Sequence of chain 1.G:
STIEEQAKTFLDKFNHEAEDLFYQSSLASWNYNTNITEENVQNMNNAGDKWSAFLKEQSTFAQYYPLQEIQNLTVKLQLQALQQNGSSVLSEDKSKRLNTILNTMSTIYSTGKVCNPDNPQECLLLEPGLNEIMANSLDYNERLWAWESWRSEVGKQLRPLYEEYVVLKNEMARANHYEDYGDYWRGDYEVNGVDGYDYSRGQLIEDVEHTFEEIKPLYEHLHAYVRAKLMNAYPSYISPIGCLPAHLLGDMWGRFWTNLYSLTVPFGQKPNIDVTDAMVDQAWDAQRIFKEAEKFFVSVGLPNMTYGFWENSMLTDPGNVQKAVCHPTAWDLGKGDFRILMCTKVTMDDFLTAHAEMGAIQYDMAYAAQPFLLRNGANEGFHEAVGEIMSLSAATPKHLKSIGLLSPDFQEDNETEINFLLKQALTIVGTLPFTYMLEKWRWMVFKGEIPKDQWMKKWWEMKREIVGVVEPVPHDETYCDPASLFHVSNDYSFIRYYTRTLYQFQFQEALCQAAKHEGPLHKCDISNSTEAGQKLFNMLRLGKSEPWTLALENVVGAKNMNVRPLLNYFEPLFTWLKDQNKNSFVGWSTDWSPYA

Binding-site contacts:
Ligand atom C8 contacts residue GLN63 of chain 1.G at 3.5 Å.
Ligand atom C4 contacts residue ASN85 of chain 1.G at 4.1 Å.
Ligand atom O7 contacts residue GLN83 of chain 1.G at 3.6 Å (h-bond).
Ligand atom O5 contacts residue GLN63 of chain 1.G at 4.0 Å.
Ligand atom C7 contacts residue ASN176 of chain 1.G at 3.8 Å.
Ligand atom O6 contacts residue GLN63 of chain 1.G at 4.0 Å.
Ligand atom C7 contacts residue GLN84 of chain 1.G at 4.3 Å.
Ligand atom C2 contacts residue GLN63 of chain 1.G at 4.2 Å.
Ligand atom C8 contacts residue GLN83 of chain 1.G at 2.4 Å.
Ligand atom C6 contacts residue GLN63 of chain 1.G at 4.0 Å.
Ligand atom N2 contacts residue GLN83 of chain 1.G at 4.4 Å.
Ligand atom C3 contacts residue ASN85 of chain 1.G at 3.5 Å.
Ligand atom O4 contacts residue GLN63 of chain 1.G at 4.0 Å.
Ligand atom C1 contacts residue ASN85 of chain 1.G at 1.6 Å.
Ligand atom O3 contacts residue ASN85 of chain 1.G at 4.4 Å.
Ligand atom C5 contacts residue GLN63 of chain 1.G at 3.5 Å.
Ligand atom C1 contacts residue GLN63 of chain 1.G at 3.5 Å.
Ligand atom N2 contacts residue ASN85 of chain 1.G at 2.3 Å (h-bond).
Ligand atom C8 contacts residue ASN85 of chain 1.G at 3.9 Å.
Ligand atom C2 contacts residue ASN85 of chain 1.G at 2.0 Å.
Ligand atom C7 contacts residue GLN83 of chain 1.G at 3.3 Å.
Ligand atom O3 contacts residue HIS177 of chain 1.G at 3.9 Å.
Ligand atom O7 contacts residue ASN85 of chain 1.G at 3.9 Å.
Ligand atom C5 contacts residue ASN85 of chain 1.G at 3.7 Å.
Ligand atom C1 contacts residue VAL89 of chain 1.G at 4.2 Å (hydrophobic).
Ligand atom O5 contacts residue VAL89 of chain 1.G at 4.0 Å.
Ligand atom C3 contacts residue GLN63 of chain 1.G at 3.9 Å.
Ligand atom O7 contacts residue GLN84 of chain 1.G at 3.8 Å.
Ligand atom O5 contacts residue ASN85 of chain 1.G at 2.4 Å (h-bond).
Ligand atom N2 contacts residue ASN176 of chain 1.G at 3.6 Å.
Ligand atom C8 contacts residue GLN84 of chain 1.G at 4.2 Å.
Ligand atom C4 contacts residue GLN63 of chain 1.G at 4.0 Å.
Ligand atom C7 contacts residue ASN85 of chain 1.G at 3.2 Å.
Ligand atom O7 contacts residue ASN176 of chain 1.G at 3.1 Å (h-bond).

The small molecule below binds the protein below.
Small molecule (SMILES): CC(=O)N[C@@H]1[C@@H](O)[C@H](O)[C@@H](CO)O[C@H]1O